Sequence of chain 1.CA:
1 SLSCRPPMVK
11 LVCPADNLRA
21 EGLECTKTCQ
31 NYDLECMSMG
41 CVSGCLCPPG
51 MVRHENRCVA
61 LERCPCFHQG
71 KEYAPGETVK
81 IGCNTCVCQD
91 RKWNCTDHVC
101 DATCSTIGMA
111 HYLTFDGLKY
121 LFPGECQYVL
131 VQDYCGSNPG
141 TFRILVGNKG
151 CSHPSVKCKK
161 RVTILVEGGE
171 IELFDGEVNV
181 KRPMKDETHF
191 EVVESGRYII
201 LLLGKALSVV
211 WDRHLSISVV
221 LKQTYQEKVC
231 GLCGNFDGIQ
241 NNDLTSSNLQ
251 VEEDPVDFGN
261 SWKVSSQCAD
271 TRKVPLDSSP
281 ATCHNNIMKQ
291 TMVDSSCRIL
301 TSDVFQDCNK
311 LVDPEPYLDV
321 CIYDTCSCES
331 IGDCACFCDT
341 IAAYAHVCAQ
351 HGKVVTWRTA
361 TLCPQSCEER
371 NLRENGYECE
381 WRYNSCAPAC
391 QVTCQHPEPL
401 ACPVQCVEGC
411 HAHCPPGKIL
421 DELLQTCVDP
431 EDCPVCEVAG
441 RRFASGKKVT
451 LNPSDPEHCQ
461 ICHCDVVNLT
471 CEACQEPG

Binding-site contacts:
Ligand atom C3 contacts residue ASN384 of chain 1.H at 3.7 Å.
Ligand atom C8 contacts residue TYR377 of chain 1.CA at 3.8 Å (hydrophobic).
Ligand atom O7 contacts residue ASN384 of chain 1.H at 3.0 Å (h-bond).
Ligand atom C7 contacts residue ASN384 of chain 1.H at 3.1 Å.
Ligand atom C1 contacts residue ASN384 of chain 1.H at 1.4 Å.
Ligand atom N2 contacts residue ASN384 of chain 1.H at 2.9 Å (h-bond).
Ligand atom C2 contacts residue ASN384 of chain 1.H at 2.3 Å.
Ligand atom O5 contacts residue ASN384 of chain 1.H at 2.3 Å (h-bond).
Ligand atom O7 contacts residue HIS413 of chain 1.H at 4.3 Å.
Ligand atom C8 contacts residue ASN384 of chain 1.H at 3.9 Å.
Ligand atom O6 contacts residue PRO388 of chain 1.H at 3.2 Å.
Ligand atom C5 contacts residue ASN384 of chain 1.H at 3.6 Å.
Ligand atom C6 contacts residue PRO388 of chain 1.H at 4.3 Å (hydrophobic).
Ligand atom C4 contacts residue ASN384 of chain 1.H at 4.1 Å.

Sequence of chain 1.H:
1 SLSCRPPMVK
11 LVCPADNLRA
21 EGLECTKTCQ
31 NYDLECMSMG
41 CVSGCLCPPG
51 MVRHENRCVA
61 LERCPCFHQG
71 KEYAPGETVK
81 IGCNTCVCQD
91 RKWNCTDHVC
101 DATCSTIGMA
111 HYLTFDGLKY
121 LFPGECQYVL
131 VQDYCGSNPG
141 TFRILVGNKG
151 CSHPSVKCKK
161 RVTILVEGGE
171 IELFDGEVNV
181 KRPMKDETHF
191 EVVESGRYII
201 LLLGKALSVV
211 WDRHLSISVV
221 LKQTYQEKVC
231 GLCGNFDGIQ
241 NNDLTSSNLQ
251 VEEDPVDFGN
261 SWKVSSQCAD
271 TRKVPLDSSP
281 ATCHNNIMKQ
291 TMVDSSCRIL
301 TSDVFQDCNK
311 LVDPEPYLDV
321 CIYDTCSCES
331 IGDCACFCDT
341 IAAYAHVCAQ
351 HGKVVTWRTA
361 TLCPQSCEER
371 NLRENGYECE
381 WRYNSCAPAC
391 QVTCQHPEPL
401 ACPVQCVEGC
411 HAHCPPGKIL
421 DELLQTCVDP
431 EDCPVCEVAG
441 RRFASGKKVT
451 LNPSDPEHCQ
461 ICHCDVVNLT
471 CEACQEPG

The small molecule below binds the protein below.
Small molecule (SMILES): CC(=O)N[C@@H]1[C@@H](O)[C@H](O)[C@@H](CO)O[C@H]1O